Sequence of chain 1.A:
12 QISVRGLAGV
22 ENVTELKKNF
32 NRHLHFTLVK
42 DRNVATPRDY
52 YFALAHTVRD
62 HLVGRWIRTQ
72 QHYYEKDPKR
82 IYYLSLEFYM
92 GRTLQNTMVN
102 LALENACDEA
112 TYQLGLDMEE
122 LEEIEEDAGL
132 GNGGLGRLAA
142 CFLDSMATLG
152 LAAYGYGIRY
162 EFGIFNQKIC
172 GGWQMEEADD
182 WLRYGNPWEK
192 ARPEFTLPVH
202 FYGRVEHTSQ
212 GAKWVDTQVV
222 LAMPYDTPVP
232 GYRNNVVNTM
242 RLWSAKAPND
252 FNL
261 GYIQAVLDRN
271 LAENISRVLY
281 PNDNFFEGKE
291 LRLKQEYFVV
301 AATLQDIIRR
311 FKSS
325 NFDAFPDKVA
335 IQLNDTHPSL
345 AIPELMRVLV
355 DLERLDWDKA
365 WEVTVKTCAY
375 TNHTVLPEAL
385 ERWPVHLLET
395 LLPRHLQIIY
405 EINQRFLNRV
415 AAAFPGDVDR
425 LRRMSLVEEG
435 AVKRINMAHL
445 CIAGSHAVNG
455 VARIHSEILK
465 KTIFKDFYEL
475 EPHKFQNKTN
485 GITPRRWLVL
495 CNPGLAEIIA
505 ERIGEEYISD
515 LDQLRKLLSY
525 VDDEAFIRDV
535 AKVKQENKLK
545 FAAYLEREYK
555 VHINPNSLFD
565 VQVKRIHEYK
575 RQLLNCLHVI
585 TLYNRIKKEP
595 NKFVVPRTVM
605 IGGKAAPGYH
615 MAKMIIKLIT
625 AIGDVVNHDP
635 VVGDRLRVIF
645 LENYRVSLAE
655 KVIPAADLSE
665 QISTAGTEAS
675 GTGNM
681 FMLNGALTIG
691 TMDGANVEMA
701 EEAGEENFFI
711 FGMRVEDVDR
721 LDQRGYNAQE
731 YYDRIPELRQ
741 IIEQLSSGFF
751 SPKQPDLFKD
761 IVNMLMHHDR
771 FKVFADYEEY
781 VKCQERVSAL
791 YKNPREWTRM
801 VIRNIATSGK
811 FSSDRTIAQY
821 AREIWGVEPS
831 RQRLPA

Binding-site contacts:
Ligand atom C2 contacts residue GLY612 of chain 1.A at 3.6 Å.
Ligand atom C4 contacts residue GLY612 of chain 1.A at 3.8 Å.
Ligand atom C8 contacts residue TYR613 of chain 1.A at 3.5 Å (hydrophobic).
Ligand atom C7 contacts residue TYR613 of chain 1.A at 3.8 Å (hydrophobic).
Ligand atom O3 contacts residue ALA610 of chain 1.A at 3.8 Å.
Ligand atom O3 contacts residue TYR613 of chain 1.A at 3.7 Å.
Ligand atom C4 contacts residue PHE285 of chain 1.A at 3.7 Å (hydrophobic).
Ligand atom C12 contacts residue ARG770 of chain 1.A at 3.8 Å.
Ligand atom C11 contacts residue TYR613 of chain 1.A at 3.4 Å (hydrophobic).
Ligand atom O4 contacts residue PHE285 of chain 1.A at 3.6 Å.
Ligand atom C5 contacts residue TYR613 of chain 1.A at 3.7 Å (hydrophobic).
Ligand atom C8 contacts residue PHE285 of chain 1.A at 3.4 Å (hydrophobic).
Ligand atom O3 contacts residue ASN282 of chain 1.A at 3.8 Å.
Ligand atom C15 contacts residue GLU382 of chain 1.A at 3.8 Å.
Ligand atom C9 contacts residue PHE285 of chain 1.A at 3.4 Å (hydrophobic).
Ligand atom O3 contacts residue GLY612 of chain 1.A at 3.7 Å.
Ligand atom C5 contacts residue PHE285 of chain 1.A at 3.6 Å (hydrophobic).
Ligand atom C16 contacts residue GLU382 of chain 1.A at 3.3 Å.
Ligand atom C4 contacts residue TYR613 of chain 1.A at 3.8 Å (hydrophobic).
Ligand atom C10 contacts residue TYR613 of chain 1.A at 3.7 Å (hydrophobic).
Ligand atom O4 contacts residue ALA610 of chain 1.A at 3.1 Å.
Ligand atom C15 contacts residue HIS571 of chain 1.A at 3.8 Å.
Ligand atom C6 contacts residue TYR613 of chain 1.A at 4.0 Å (hydrophobic).
Ligand atom C7 contacts residue PHE285 of chain 1.A at 3.3 Å (hydrophobic).
Ligand atom C15 contacts residue ASN284 of chain 1.A at 3.5 Å.
Ligand atom C1 contacts residue PHE285 of chain 1.A at 3.8 Å (hydrophobic).
Ligand atom C13 contacts residue GLU382 of chain 1.A at 3.6 Å.
Ligand atom C16 contacts residue ARG770 of chain 1.A at 3.5 Å.
Ligand atom C6 contacts residue PHE285 of chain 1.A at 3.5 Å (hydrophobic).
Ligand atom C12 contacts residue TYR613 of chain 1.A at 3.6 Å (hydrophobic).
Ligand atom C3 contacts residue GLY612 of chain 1.A at 3.2 Å.
Ligand atom O1 contacts residue PHE285 of chain 1.A at 3.5 Å.
Ligand atom O4 contacts residue TYR613 of chain 1.A at 3.9 Å.
Ligand atom C16 contacts residue PHE771 of chain 1.A at 3.2 Å (hydrophobic).
Ligand atom C14 contacts residue GLU382 of chain 1.A at 3.5 Å.
Ligand atom O1 contacts residue TYR613 of chain 1.A at 3.9 Å.
Ligand atom O2 contacts residue GLY612 of chain 1.A at 3.7 Å.
Ligand atom C14 contacts residue ASN284 of chain 1.A at 3.8 Å.
Ligand atom C14 contacts residue HIS571 of chain 1.A at 3.9 Å.
Ligand atom C9 contacts residue TYR613 of chain 1.A at 3.8 Å (hydrophobic).

A protein and the small-molecule ligand that binds it are described below.
Small molecule (SMILES): Cc1ccc(-c2cc(=O)c3c(O)cc(O)cc3o2)cc1